Binding-site contacts:
Ligand atom C5 contacts residue GLY37 of chain 1.A at 3.7 Å.
Ligand atom N3 contacts residue TYR40 of chain 1.A at 3.4 Å.
Ligand atom P contacts residue ARG41 of chain 1.A at 3.7 Å.
Ligand atom C5 contacts residue SER36 of chain 1.A at 3.4 Å.
Ligand atom C5' contacts residue ARG41 of chain 1.A at 3.8 Å.
Ligand atom C4 contacts residue ARG131 of chain 1.A at 3.4 Å.
Ligand atom C2 contacts residue ARG110 of chain 1.A at 3.5 Å.
Ligand atom N4 contacts residue ARG131 of chain 1.A at 3.0 Å (salt-bridge).
Ligand atom C4 contacts residue SER36 of chain 1.A at 3.5 Å.
Ligand atom C5 contacts residue TYR40 of chain 1.A at 3.7 Å (hydrophobic).
Ligand atom C5 contacts residue ARG131 of chain 1.A at 3.9 Å.
Ligand atom N1 contacts residue ARG131 of chain 1.A at 3.8 Å.
Ligand atom P contacts residue ARG131 of chain 1.A at 3.7 Å.
Ligand atom C1' contacts residue ALA104 of chain 1.A at 3.9 Å (hydrophobic).
Ligand atom C4' contacts residue ALA100 of chain 1.A at 3.8 Å (hydrophobic).
Ligand atom O2 contacts residue ARG188 of chain 1.A at 2.6 Å (salt-bridge).
Ligand atom C2 contacts residue ARG188 of chain 1.A at 3.6 Å.
Ligand atom OP2 contacts residue GLY37 of chain 1.A at 3.6 Å.
Ligand atom OP3 contacts residue ARG131 of chain 1.A at 3.3 Å (salt-bridge).
Ligand atom O2 contacts residue ALA104 of chain 1.A at 3.5 Å.
Ligand atom O5' contacts residue ARG131 of chain 1.A at 3.7 Å.
Ligand atom N4 contacts residue GLY130 of chain 1.A at 3.6 Å.
Ligand atom N4 contacts residue ASP132 of chain 1.A at 3.1 Å (salt-bridge).
Ligand atom N4 contacts residue SER36 of chain 1.A at 2.9 Å (h-bond).
Ligand atom C6 contacts residue GLY37 of chain 1.A at 3.6 Å.
Ligand atom O5' contacts residue GLY37 of chain 1.A at 3.6 Å.
Ligand atom N1 contacts residue TYR40 of chain 1.A at 3.7 Å.
Ligand atom O4' contacts residue TYR40 of chain 1.A at 3.5 Å.
Ligand atom C6 contacts residue TYR40 of chain 1.A at 3.6 Å (hydrophobic).
Ligand atom O2 contacts residue ARG110 of chain 1.A at 2.6 Å (salt-bridge).
Ligand atom OP3 contacts residue ARG41 of chain 1.A at 2.9 Å (salt-bridge).
Ligand atom C2' contacts residue ARG131 of chain 1.A at 3.7 Å.
Ligand atom N3 contacts residue ARG110 of chain 1.A at 3.1 Å (salt-bridge).
Ligand atom OP1 contacts residue ARG131 of chain 1.A at 3.0 Å (salt-bridge).
Ligand atom N3 contacts residue ASP132 of chain 1.A at 3.8 Å.
Ligand atom OP2 contacts residue ARG41 of chain 1.A at 2.5 Å (salt-bridge).
Ligand atom C4 contacts residue TYR40 of chain 1.A at 3.5 Å (hydrophobic).
Ligand atom C2 contacts residue ARG131 of chain 1.A at 3.6 Å.
Ligand atom C2 contacts residue TYR40 of chain 1.A at 3.7 Å (hydrophobic).
Ligand atom N3 contacts residue ARG131 of chain 1.A at 3.5 Å.

This protein binds this small molecule.
Small molecule (SMILES): Nc1ccn([C@H]2CC[C@@H](COP(=O)(O)O)O2)c(=O)n1

Sequence of chain 1.A:
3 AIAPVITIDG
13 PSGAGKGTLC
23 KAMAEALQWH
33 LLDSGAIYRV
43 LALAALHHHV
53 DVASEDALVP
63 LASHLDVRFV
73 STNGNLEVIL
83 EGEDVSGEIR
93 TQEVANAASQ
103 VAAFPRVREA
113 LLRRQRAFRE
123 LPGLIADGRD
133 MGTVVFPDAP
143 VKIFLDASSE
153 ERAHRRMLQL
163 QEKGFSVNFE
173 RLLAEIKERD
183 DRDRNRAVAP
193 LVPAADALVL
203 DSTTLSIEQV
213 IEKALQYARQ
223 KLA